Binding-site contacts:
Ligand atom C1 contacts residue ASN278 of chain 1.C at 1.4 Å.
Ligand atom C5 contacts residue NAG1 of chain 1.F at 4.3 Å.
Ligand atom C1 contacts residue ASN200 of chain 1.C at 4.1 Å.
Ligand atom O4 contacts residue NAG1 of chain 1.F at 4.5 Å.
Ligand atom C4 contacts residue ASN278 of chain 1.C at 4.2 Å.
Ligand atom O5 contacts residue ASN278 of chain 1.C at 2.3 Å (h-bond).
Ligand atom C5 contacts residue ASN278 of chain 1.C at 3.6 Å.
Ligand atom O6 contacts residue ASN179 of chain 1.C at 3.2 Å.
Ligand atom O5 contacts residue ASN200 of chain 1.C at 3.2 Å (h-bond).
Ligand atom C6 contacts residue ASN179 of chain 1.C at 4.3 Å.
Ligand atom O7 contacts residue ASN278 of chain 1.C at 4.1 Å.
Ligand atom N2 contacts residue ASN278 of chain 1.C at 2.9 Å (h-bond).
Ligand atom C2 contacts residue ASN278 of chain 1.C at 2.4 Å.
Ligand atom C5 contacts residue ASN200 of chain 1.C at 4.2 Å.
Ligand atom C7 contacts residue ASN278 of chain 1.C at 3.7 Å.
Ligand atom O6 contacts residue ASN200 of chain 1.C at 3.5 Å (h-bond).
Ligand atom C6 contacts residue ASN200 of chain 1.C at 3.8 Å.
Ligand atom C3 contacts residue ASN278 of chain 1.C at 3.8 Å.
Ligand atom C6 contacts residue NAG1 of chain 1.F at 4.4 Å.
Ligand atom O6 contacts residue NAG1 of chain 1.F at 3.8 Å.

This small molecule binds to this protein.
Small molecule (SMILES): CC(=O)N[C@@H]1[C@@H](O)[C@H](O)[C@@H](CO)O[C@H]1O

Sequence of chain 1.C:
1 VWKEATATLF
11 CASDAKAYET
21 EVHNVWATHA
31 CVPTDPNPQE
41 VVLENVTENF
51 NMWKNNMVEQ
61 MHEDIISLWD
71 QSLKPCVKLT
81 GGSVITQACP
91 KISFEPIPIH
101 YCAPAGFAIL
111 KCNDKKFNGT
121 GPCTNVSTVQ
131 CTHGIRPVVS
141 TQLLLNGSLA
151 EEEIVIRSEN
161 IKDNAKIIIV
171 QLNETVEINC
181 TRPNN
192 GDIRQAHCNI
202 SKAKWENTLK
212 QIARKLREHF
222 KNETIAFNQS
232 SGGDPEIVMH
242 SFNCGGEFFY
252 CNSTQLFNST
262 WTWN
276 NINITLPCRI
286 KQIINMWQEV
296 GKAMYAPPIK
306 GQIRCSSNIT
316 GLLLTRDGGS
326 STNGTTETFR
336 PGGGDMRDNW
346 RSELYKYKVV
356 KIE